This protein binds this small molecule.
Small molecule (SMILES): CCOc1ccc2nc(S(N)(=O)=O)sc2c1

Sequence of chain 1.C:
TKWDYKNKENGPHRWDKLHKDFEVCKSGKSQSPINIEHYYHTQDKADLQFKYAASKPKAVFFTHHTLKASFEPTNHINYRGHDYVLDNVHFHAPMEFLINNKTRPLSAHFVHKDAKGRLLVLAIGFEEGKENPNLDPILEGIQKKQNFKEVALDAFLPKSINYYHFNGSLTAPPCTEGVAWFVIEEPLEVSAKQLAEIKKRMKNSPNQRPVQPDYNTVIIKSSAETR

Binding-site contacts:
Ligand atom N2 contacts residue ALA179 of chain 1.C at 3.6 Å.
Ligand atom C1 contacts residue LEU177 of chain 1.C at 3.6 Å (hydrophobic).
Ligand atom N1 contacts residue HIS99 of chain 1.C at 3.3 Å (h-bond).
Ligand atom C2 contacts residue ALA179 of chain 1.C at 4.0 Å (hydrophobic).
Ligand atom N2 contacts residue LEU177 of chain 1.C at 3.6 Å.
Ligand atom O1 contacts residue ZN1 of chain 1.Q at 3.1 Å.
Ligand atom O2 contacts residue TRP188 of chain 1.C at 3.7 Å.
Ligand atom O1 contacts residue VAL118 of chain 1.C at 3.7 Å.
Ligand atom O2 contacts residue LEU177 of chain 1.C at 3.1 Å.
Ligand atom C7 contacts residue GOL1 of chain 1.T at 4.1 Å.
Ligand atom S1 contacts residue HIS97 of chain 1.C at 3.8 Å.
Ligand atom C1 contacts residue HIS97 of chain 1.C at 4.2 Å.
Ligand atom C2 contacts residue GOL1 of chain 1.T at 3.5 Å.
Ligand atom C7 contacts residue ALA179 of chain 1.C at 3.8 Å (hydrophobic).
Ligand atom N1 contacts residue HIS97 of chain 1.C at 3.2 Å (h-bond).
Ligand atom S2 contacts residue LEU177 of chain 1.C at 3.9 Å.
Ligand atom C6 contacts residue PRO181 of chain 1.C at 4.0 Å (hydrophobic).
Ligand atom N1 contacts residue HIS116 of chain 1.C at 3.4 Å (h-bond).
Ligand atom C6 contacts residue PRO180 of chain 1.C at 3.4 Å (hydrophobic).
Ligand atom S1 contacts residue ZN1 of chain 1.Q at 3.1 Å.
Ligand atom O1 contacts residue VAL128 of chain 1.C at 3.9 Å.
Ligand atom O1 contacts residue HIS116 of chain 1.C at 3.7 Å.
Ligand atom N2 contacts residue GOL1 of chain 1.T at 3.3 Å.
Ligand atom O2 contacts residue ZN1 of chain 1.Q at 4.1 Å.
Ligand atom O2 contacts residue THR178 of chain 1.C at 3.2 Å (h-bond).
Ligand atom C2 contacts residue LEU177 of chain 1.C at 3.9 Å (hydrophobic).
Ligand atom S1 contacts residue LEU177 of chain 1.C at 3.8 Å.
Ligand atom O1 contacts residue HIS97 of chain 1.C at 3.3 Å.
Ligand atom S2 contacts residue GOL1 of chain 1.T at 3.7 Å.
Ligand atom N1 contacts residue THR178 of chain 1.C at 2.8 Å (h-bond).
Ligand atom N1 contacts residue ZN1 of chain 1.Q at 2.0 Å.
Ligand atom C3 contacts residue LEU177 of chain 1.C at 4.1 Å (hydrophobic).
Ligand atom O1 contacts residue TRP188 of chain 1.C at 4.2 Å.
Ligand atom C1 contacts residue GOL1 of chain 1.T at 3.5 Å.
Ligand atom S1 contacts residue HIS116 of chain 1.C at 4.1 Å.
Ligand atom C4 contacts residue GOL1 of chain 1.T at 4.1 Å.
Ligand atom N1 contacts residue GOL1 of chain 1.T at 3.8 Å.
Ligand atom C3 contacts residue GOL1 of chain 1.T at 3.8 Å.
Ligand atom S1 contacts residue THR178 of chain 1.C at 3.9 Å.
Ligand atom C7 contacts residue PRO180 of chain 1.C at 3.2 Å (hydrophobic).